Sequence of chain 1.D:
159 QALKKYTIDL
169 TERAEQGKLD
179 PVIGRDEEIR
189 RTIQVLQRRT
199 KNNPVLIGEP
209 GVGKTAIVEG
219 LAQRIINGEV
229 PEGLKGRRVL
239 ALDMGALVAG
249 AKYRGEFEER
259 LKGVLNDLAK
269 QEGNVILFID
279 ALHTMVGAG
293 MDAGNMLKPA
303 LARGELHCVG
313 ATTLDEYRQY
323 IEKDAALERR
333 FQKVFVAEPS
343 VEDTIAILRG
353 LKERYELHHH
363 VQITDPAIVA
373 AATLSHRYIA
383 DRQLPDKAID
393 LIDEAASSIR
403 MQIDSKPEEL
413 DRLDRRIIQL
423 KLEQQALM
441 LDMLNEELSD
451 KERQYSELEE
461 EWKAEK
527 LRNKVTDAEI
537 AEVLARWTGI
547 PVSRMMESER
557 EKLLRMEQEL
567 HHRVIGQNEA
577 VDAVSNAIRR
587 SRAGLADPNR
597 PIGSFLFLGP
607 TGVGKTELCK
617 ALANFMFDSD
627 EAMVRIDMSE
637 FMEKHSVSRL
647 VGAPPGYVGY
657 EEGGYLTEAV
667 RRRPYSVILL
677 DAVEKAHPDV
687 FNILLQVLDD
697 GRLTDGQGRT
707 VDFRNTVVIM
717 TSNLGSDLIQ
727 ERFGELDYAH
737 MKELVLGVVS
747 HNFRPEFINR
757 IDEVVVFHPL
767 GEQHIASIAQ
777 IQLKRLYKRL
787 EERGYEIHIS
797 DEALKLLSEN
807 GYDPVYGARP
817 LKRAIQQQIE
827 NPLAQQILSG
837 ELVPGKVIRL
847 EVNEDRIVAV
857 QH

This protein binds this small molecule.
Small molecule (SMILES): Nc1ncnc2c1ncn2[C@@H]1O[C@H](COP(=O)(O)OP(=O)(O)OP(O)(O)=S)[C@@H](O)[C@H]1O

Binding-site contacts:
Ligand atom O2B contacts residue GLY608 of chain 1.E at 2.0 Å.
Ligand atom C2 contacts residue ARG569 of chain 1.E at 3.2 Å.
Ligand atom O2A contacts residue LYS611 of chain 1.E at 2.8 Å (salt-bridge).
Ligand atom N1 contacts residue VAL570 of chain 1.E at 3.4 Å.
Ligand atom O2G contacts residue MG1 of chain 1.X at 2.1 Å.
Ligand atom S1G contacts residue ARG815 of chain 1.E at 2.9 Å (salt-bridge).
Ligand atom O2B contacts residue GLY610 of chain 1.E at 2.6 Å (h-bond).
Ligand atom PB contacts residue GLY608 of chain 1.E at 3.4 Å.
Ligand atom S1G contacts residue GLY608 of chain 1.E at 3.2 Å (h-bond).
Ligand atom O2B contacts residue VAL609 of chain 1.E at 1.3 Å (h-bond).
Ligand atom N1 contacts residue ARG569 of chain 1.E at 3.2 Å (salt-bridge).
Ligand atom PB contacts residue GLY610 of chain 1.E at 3.2 Å.
Ligand atom N7 contacts residue VAL609 of chain 1.E at 3.5 Å.
Ligand atom N1 contacts residue ILE571 of chain 1.E at 2.9 Å (h-bond).
Ligand atom O3G contacts residue MG1 of chain 1.X at 3.5 Å.
Ligand atom O3A contacts residue GLY608 of chain 1.E at 3.5 Å.
Ligand atom O1B contacts residue VAL609 of chain 1.E at 3.5 Å.
Ligand atom C8 contacts residue GLY610 of chain 1.E at 3.1 Å.
Ligand atom O2A contacts residue THR612 of chain 1.E at 2.6 Å (h-bond).
Ligand atom N7 contacts residue GLY610 of chain 1.E at 3.4 Å (h-bond).
Ligand atom N6 contacts residue ILE571 of chain 1.E at 1.3 Å (h-bond).
Ligand atom O4' contacts residue ALA814 of chain 1.E at 3.4 Å.
Ligand atom O2A contacts residue GLU613 of chain 1.E at 2.9 Å (salt-bridge).
Ligand atom O3' contacts residue LYS818 of chain 1.E at 2.9 Å (salt-bridge).
Ligand atom O1B contacts residue THR612 of chain 1.E at 3.2 Å (h-bond).
Ligand atom N6 contacts residue VAL570 of chain 1.E at 3.5 Å.
Ligand atom O2A contacts residue GLY610 of chain 1.E at 3.4 Å.
Ligand atom O1B contacts residue GLY610 of chain 1.E at 2.3 Å.
Ligand atom O2B contacts residue LYS611 of chain 1.E at 3.5 Å (salt-bridge).
Ligand atom PB contacts residue LYS611 of chain 1.E at 2.8 Å.
Ligand atom O3B contacts residue LYS611 of chain 1.E at 3.4 Å.
Ligand atom C6 contacts residue ILE571 of chain 1.E at 2.6 Å (hydrophobic).
Ligand atom O2G contacts residue THR612 of chain 1.E at 3.1 Å (h-bond).
Ligand atom PG contacts residue MG1 of chain 1.X at 3.4 Å.
Ligand atom PB contacts residue VAL609 of chain 1.E at 2.9 Å.
Ligand atom N6 contacts residue GLY572 of chain 1.E at 3.6 Å (h-bond).
Ligand atom O1A contacts residue THR612 of chain 1.E at 3.4 Å.
Ligand atom O3B contacts residue GLY608 of chain 1.E at 3.3 Å (h-bond).
Ligand atom O1B contacts residue LYS611 of chain 1.E at 1.3 Å (salt-bridge).
Ligand atom O1A contacts residue ARG815 of chain 1.E at 3.4 Å (salt-bridge).

Sequence of chain 1.E:
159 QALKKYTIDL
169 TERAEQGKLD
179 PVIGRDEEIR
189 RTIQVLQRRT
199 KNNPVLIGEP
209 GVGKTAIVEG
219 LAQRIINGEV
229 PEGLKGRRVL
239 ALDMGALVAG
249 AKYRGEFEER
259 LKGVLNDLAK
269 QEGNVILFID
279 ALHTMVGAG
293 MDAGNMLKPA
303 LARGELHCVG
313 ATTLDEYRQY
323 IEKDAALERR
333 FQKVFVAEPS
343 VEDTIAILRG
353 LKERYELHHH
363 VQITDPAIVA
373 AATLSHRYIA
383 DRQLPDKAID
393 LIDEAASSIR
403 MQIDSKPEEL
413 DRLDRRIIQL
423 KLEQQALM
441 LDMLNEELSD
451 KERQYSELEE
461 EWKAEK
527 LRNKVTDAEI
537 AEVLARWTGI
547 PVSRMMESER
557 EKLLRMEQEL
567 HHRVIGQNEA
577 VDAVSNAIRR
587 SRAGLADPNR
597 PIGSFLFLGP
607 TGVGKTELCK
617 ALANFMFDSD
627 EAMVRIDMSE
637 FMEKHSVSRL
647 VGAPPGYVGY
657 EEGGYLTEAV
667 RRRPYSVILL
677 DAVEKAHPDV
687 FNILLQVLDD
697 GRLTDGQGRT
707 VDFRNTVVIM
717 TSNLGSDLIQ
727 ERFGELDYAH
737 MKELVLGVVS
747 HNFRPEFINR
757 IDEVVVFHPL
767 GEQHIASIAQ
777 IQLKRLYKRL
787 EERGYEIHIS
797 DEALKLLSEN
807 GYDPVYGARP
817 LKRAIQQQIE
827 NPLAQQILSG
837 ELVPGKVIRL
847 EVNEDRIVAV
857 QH